A small-molecule ligand and the protein it binds are described below.
Small molecule (SMILES): Nc1ncnc2c1ncn2[C@@H]1O[C@H](COP(=O)(O)OP(=O)(O)O[C@H]2O[C@@H]([C@H](O)CO)[C@H](O)[C@@H](O)[C@H]2O)[C@@H](O)[C@H]1O

Binding-site contacts:
Ligand atom C4D contacts residue SER225 of chain 1.B at 3.5 Å.
Ligand atom O2B contacts residue LEU108 of chain 1.B at 3.1 Å.
Ligand atom O3' contacts residue THR226 of chain 1.B at 3.1 Å (h-bond).
Ligand atom N1 contacts residue ARG257 of chain 1.B at 3.2 Å.
Ligand atom O3A contacts residue SER301 of chain 1.B at 3.0 Å.
Ligand atom O1A contacts residue LEU108 of chain 1.B at 1.7 Å.
Ligand atom C2' contacts residue LEU108 of chain 1.B at 3.5 Å (hydrophobic).
Ligand atom O2A contacts residue LEU108 of chain 1.B at 1.5 Å.
Ligand atom N7 contacts residue ARG257 of chain 1.B at 3.3 Å.
Ligand atom O6' contacts residue PRO300 of chain 1.B at 1.8 Å (h-bond).
Ligand atom C4 contacts residue ARG257 of chain 1.B at 2.9 Å.
Ligand atom C7' contacts residue PHE187 of chain 1.B at 3.2 Å (hydrophobic).
Ligand atom O2A contacts residue GLY106 of chain 1.B at 3.2 Å (h-bond).
Ligand atom O contacts residue LEU108 of chain 1.B at 3.6 Å (h-bond).
Ligand atom C6 contacts residue ARG257 of chain 1.B at 3.0 Å.
Ligand atom C2 contacts residue ARG257 of chain 1.B at 3.3 Å.
Ligand atom O2' contacts residue GLN224 of chain 1.B at 3.3 Å (h-bond).
Ligand atom N1 contacts residue ARG286 of chain 1.B at 2.6 Å (salt-bridge).
Ligand atom C3D contacts residue SER225 of chain 1.B at 3.1 Å.
Ligand atom PB contacts residue GLY302 of chain 1.B at 3.5 Å.
Ligand atom O1A contacts residue GLY109 of chain 1.B at 2.4 Å (h-bond).
Ligand atom O1B contacts residue SER225 of chain 1.B at 3.1 Å (h-bond).
Ligand atom O3D contacts residue SER225 of chain 1.B at 1.9 Å (h-bond).
Ligand atom C6' contacts residue PRO300 of chain 1.B at 3.2 Å (hydrophobic).
Ligand atom PA contacts residue LEU108 of chain 1.B at 1.9 Å.
Ligand atom C2 contacts residue ILE255 of chain 1.B at 3.4 Å (hydrophobic).
Ligand atom C1' contacts residue LEU108 of chain 1.B at 3.1 Å (hydrophobic).
Ligand atom O7' contacts residue PHE187 of chain 1.B at 2.4 Å.
Ligand atom C2 contacts residue ARG286 of chain 1.B at 2.5 Å.
Ligand atom N3 contacts residue ARG257 of chain 1.B at 3.0 Å (salt-bridge).
Ligand atom N9 contacts residue ARG257 of chain 1.B at 3.5 Å.
Ligand atom C5 contacts residue ARG257 of chain 1.B at 2.8 Å.
Ligand atom PA contacts residue GLY109 of chain 1.B at 3.6 Å.
Ligand atom O2' contacts residue ASP256 of chain 1.B at 3.1 Å (salt-bridge).
Ligand atom O2A contacts residue THR107 of chain 1.B at 3.1 Å.
Ligand atom O5' contacts residue PRO300 of chain 1.B at 3.6 Å.
Ligand atom O1A contacts residue THR107 of chain 1.B at 3.6 Å.
Ligand atom O1B contacts residue THR226 of chain 1.B at 3.1 Å.
Ligand atom O5D contacts residue LEU108 of chain 1.B at 3.2 Å.
Ligand atom O3A contacts residue GLY302 of chain 1.B at 2.2 Å (h-bond).

Sequence of chain 1.B:
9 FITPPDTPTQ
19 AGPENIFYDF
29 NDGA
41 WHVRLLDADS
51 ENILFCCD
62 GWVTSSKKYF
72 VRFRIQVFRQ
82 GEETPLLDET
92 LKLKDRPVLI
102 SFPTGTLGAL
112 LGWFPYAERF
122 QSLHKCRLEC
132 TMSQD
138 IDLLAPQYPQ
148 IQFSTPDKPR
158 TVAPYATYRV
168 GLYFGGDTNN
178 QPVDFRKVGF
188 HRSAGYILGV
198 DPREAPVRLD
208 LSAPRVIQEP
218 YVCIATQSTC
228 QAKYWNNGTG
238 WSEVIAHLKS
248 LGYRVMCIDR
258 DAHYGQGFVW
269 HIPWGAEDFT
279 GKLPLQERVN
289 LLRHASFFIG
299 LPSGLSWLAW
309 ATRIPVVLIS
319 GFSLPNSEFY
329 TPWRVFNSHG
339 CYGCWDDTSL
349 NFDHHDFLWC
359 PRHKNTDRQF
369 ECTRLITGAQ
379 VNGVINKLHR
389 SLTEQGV